Sequence of chain 1.A:
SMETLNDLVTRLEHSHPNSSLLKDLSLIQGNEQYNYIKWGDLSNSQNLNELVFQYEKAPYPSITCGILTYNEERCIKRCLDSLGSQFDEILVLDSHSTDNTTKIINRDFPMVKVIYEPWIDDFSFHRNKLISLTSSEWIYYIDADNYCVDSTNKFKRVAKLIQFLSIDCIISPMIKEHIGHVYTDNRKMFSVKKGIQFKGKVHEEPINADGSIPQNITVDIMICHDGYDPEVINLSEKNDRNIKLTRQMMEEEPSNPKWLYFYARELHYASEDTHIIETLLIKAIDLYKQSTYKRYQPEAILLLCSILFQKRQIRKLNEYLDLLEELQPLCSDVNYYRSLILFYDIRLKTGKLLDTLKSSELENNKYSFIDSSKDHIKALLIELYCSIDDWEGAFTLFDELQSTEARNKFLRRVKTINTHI

Binding-site contacts:
Ligand atom O6' contacts residue THR74 of chain 1.A at 3.1 Å (h-bond).
Ligand atom O2B contacts residue LYS243 of chain 1.A at 3.1 Å.
Ligand atom O2' contacts residue THR74 of chain 1.A at 3.5 Å.
Ligand atom C4 contacts residue GLU209 of chain 1.A at 3.4 Å.
Ligand atom O4 contacts residue ARG132 of chain 1.A at 2.8 Å (salt-bridge).
Ligand atom O4' contacts residue PHE128 of chain 1.A at 3.5 Å.
Ligand atom C6' contacts residue TYR75 of chain 1.A at 3.4 Å (hydrophobic).
Ligand atom O3 contacts residue LYS193 of chain 1.A at 2.7 Å (salt-bridge).
Ligand atom O3 contacts residue ASP148 of chain 1.A at 2.7 Å (salt-bridge).
Ligand atom O2B contacts residue MG1 of chain 1.C at 2.1 Å.
Ligand atom N3 contacts residue TYR75 of chain 1.A at 3.3 Å.
Ligand atom C6 contacts residue GLU209 of chain 1.A at 3.5 Å.
Ligand atom O4 contacts residue GLU209 of chain 1.A at 2.6 Å (salt-bridge).
Ligand atom O3A contacts residue ARG246 of chain 1.A at 3.4 Å (salt-bridge).
Ligand atom C2' contacts residue GLU77 of chain 1.A at 3.2 Å.
Ligand atom PB contacts residue LYS243 of chain 1.A at 3.3 Å.
Ligand atom N3 contacts residue SER100 of chain 1.A at 3.3 Å (h-bond).
Ligand atom O6 contacts residue HIS208 of chain 1.A at 2.9 Å (h-bond).
Ligand atom O1A contacts residue MG1 of chain 1.C at 2.0 Å.
Ligand atom N3 contacts residue TRP124 of chain 1.A at 3.4 Å.
Ligand atom PB contacts residue MG1 of chain 1.C at 3.2 Å.
Ligand atom C3 contacts residue ASP148 of chain 1.A at 3.1 Å.
Ligand atom O1B contacts residue LYS243 of chain 1.A at 3.1 Å.
Ligand atom O7' contacts residue TRP124 of chain 1.A at 3.0 Å.
Ligand atom O2' contacts residue GLU77 of chain 1.A at 2.5 Å (salt-bridge).
Ligand atom O3' contacts residue LEU73 of chain 1.A at 2.7 Å (h-bond).
Ligand atom PA contacts residue MG1 of chain 1.C at 3.2 Å.
Ligand atom O2' contacts residue LEU73 of chain 1.A at 3.5 Å (h-bond).
Ligand atom O3' contacts residue ASP148 of chain 1.A at 3.4 Å.
Ligand atom O6' contacts residue SER100 of chain 1.A at 3.4 Å (h-bond).
Ligand atom O1B contacts residue ARG246 of chain 1.A at 3.0 Å (salt-bridge).
Ligand atom O3' contacts residue ALA149 of chain 1.A at 3.0 Å (h-bond).
Ligand atom O1A contacts residue ASP150 of chain 1.A at 3.0 Å (salt-bridge).
Ligand atom O2B contacts residue ASP150 of chain 1.A at 3.5 Å (salt-bridge).
Ligand atom O3 contacts residue ARG132 of chain 1.A at 3.5 Å (salt-bridge).
Ligand atom O2B contacts residue HIS230 of chain 1.A at 3.1 Å (h-bond).
Ligand atom O2A contacts residue LYS243 of chain 1.A at 3.2 Å.
Ligand atom O2A contacts residue ARG246 of chain 1.A at 3.3 Å (salt-bridge).
Ligand atom O6 contacts residue GLU209 of chain 1.A at 2.5 Å (salt-bridge).
Ligand atom O2' contacts residue TYR75 of chain 1.A at 3.1 Å (h-bond).

This small molecule binds to this protein.
Small molecule (SMILES): O=c1ccn([C@@H]2O[C@H](CO[P](=O)(O)O[P](=O)(O)O[C@H]3O[C@H](CO)[C@@H](O)[C@H](O)[C@H]3F)[C@@H](O)[C@H]2O)c(=O)[nH]1